Sequence of chain 1.C:
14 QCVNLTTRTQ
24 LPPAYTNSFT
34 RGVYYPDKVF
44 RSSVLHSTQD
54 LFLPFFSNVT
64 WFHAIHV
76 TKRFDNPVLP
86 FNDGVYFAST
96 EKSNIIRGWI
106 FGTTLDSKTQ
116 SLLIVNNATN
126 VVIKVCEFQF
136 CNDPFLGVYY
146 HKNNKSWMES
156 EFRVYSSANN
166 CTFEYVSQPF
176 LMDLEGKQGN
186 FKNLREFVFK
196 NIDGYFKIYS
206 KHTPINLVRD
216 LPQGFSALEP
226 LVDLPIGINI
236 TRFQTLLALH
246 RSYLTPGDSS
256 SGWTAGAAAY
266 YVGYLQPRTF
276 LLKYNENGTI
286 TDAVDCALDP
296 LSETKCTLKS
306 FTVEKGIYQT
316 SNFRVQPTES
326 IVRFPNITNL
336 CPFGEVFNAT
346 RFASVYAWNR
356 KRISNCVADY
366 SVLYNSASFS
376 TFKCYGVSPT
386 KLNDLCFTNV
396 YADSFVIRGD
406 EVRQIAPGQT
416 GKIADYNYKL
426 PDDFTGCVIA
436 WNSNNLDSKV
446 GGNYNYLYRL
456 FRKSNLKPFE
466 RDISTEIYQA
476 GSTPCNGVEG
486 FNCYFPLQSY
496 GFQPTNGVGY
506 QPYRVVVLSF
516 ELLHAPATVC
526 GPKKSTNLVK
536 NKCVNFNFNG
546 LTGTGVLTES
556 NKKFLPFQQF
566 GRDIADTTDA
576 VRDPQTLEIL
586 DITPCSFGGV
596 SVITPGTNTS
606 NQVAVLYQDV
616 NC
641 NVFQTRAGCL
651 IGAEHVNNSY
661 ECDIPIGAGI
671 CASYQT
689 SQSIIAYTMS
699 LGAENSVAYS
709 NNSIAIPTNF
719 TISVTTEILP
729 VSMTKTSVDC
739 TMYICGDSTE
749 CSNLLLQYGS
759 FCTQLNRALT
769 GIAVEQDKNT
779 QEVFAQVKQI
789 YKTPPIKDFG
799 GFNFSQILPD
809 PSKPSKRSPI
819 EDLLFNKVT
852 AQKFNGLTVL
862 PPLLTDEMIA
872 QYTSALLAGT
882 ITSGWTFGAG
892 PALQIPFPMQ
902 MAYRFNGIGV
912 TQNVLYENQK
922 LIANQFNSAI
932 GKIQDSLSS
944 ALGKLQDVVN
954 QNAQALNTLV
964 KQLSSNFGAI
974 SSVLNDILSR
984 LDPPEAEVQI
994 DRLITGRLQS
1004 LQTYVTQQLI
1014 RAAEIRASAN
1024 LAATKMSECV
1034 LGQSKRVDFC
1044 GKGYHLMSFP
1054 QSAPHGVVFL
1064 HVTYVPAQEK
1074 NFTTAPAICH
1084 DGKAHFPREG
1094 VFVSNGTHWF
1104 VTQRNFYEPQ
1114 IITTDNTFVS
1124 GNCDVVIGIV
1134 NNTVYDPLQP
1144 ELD

Binding-site contacts:
Ligand atom C1 contacts residue ASN1134 of chain 1.C at 1.4 Å.
Ligand atom O7 contacts residue ASN1134 of chain 1.C at 4.3 Å.
Ligand atom C2 contacts residue ASN1134 of chain 1.C at 2.5 Å.
Ligand atom O6 contacts residue ASN1134 of chain 1.C at 4.1 Å.
Ligand atom C7 contacts residue ASN1134 of chain 1.C at 3.8 Å.
Ligand atom N2 contacts residue ASN1134 of chain 1.C at 2.9 Å (h-bond).
Ligand atom C4 contacts residue ASN1134 of chain 1.C at 4.2 Å.
Ligand atom C3 contacts residue ASN1134 of chain 1.C at 3.8 Å.
Ligand atom C5 contacts residue ASN1134 of chain 1.C at 3.7 Å.
Ligand atom O5 contacts residue ASN1134 of chain 1.C at 2.4 Å (h-bond).
Ligand atom O6 contacts residue ILE1132 of chain 1.C at 3.8 Å.

A small-molecule ligand and the protein it binds are described below.
Small molecule (SMILES): CC(=O)N[C@@H]1[C@@H](O)[C@H](O)[C@@H](CO)O[C@H]1O